Binding-site contacts:
Ligand atom O7 contacts residue ASP290 of chain 1.K at 4.3 Å.
Ligand atom C5 contacts residue TYR135 of chain 1.K at 3.8 Å (hydrophobic).
Ligand atom C1 contacts residue ASN118 of chain 1.K at 1.4 Å.
Ligand atom C4 contacts residue ASN118 of chain 1.K at 4.2 Å.
Ligand atom C5 contacts residue ASN118 of chain 1.K at 3.6 Å.
Ligand atom C8 contacts residue TYR135 of chain 1.K at 3.6 Å (hydrophobic).
Ligand atom C8 contacts residue ASP290 of chain 1.K at 3.6 Å.
Ligand atom O7 contacts residue TYR104 of chain 1.K at 3.6 Å.
Ligand atom C8 contacts residue GLY289 of chain 1.K at 3.1 Å.
Ligand atom C7 contacts residue LEU137 of chain 1.K at 4.4 Å (hydrophobic).
Ligand atom N2 contacts residue ASN118 of chain 1.K at 2.9 Å (h-bond).
Ligand atom C7 contacts residue ASN118 of chain 1.K at 3.8 Å.
Ligand atom C1 contacts residue TYR135 of chain 1.K at 4.0 Å (hydrophobic).
Ligand atom C3 contacts residue ASN118 of chain 1.K at 3.6 Å.
Ligand atom C8 contacts residue TYR104 of chain 1.K at 3.9 Å (hydrophobic).
Ligand atom O7 contacts residue ASN118 of chain 1.K at 4.2 Å.
Ligand atom O5 contacts residue ASN118 of chain 1.K at 2.4 Å (h-bond).
Ligand atom O5 contacts residue TYR135 of chain 1.K at 4.0 Å.
Ligand atom C7 contacts residue TYR135 of chain 1.K at 4.4 Å (hydrophobic).
Ligand atom C2 contacts residue ASN118 of chain 1.K at 2.4 Å.
Ligand atom C7 contacts residue ASP290 of chain 1.K at 4.5 Å.
Ligand atom C8 contacts residue LEU137 of chain 1.K at 3.9 Å (hydrophobic).
Ligand atom C7 contacts residue TYR104 of chain 1.K at 4.0 Å (hydrophobic).
Ligand atom C6 contacts residue TYR135 of chain 1.K at 4.0 Å (hydrophobic).

The small molecule below binds the protein below.
Small molecule (SMILES): CC(=O)N[C@H]1[C@H](O[C@H]2[C@H](O)[C@@H](NC(C)=O)CO[C@@H]2CO)O[C@H](CO)[C@@H](O)[C@@H]1O

Sequence of chain 1.K:
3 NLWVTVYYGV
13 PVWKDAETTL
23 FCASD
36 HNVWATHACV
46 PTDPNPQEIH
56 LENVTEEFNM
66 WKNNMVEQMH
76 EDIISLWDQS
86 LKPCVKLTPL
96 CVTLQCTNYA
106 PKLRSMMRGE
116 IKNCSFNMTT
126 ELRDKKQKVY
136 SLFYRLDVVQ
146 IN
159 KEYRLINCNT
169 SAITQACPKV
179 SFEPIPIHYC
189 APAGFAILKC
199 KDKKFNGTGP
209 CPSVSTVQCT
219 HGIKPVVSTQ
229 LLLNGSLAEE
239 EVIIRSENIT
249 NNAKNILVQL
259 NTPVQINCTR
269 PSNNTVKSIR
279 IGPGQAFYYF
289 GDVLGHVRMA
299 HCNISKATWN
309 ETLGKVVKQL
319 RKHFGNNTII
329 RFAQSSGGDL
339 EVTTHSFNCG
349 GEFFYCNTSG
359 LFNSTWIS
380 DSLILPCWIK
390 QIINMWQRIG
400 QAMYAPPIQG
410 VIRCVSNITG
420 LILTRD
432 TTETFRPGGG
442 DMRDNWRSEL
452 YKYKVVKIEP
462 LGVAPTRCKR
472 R